Sequence of chain 1.R:
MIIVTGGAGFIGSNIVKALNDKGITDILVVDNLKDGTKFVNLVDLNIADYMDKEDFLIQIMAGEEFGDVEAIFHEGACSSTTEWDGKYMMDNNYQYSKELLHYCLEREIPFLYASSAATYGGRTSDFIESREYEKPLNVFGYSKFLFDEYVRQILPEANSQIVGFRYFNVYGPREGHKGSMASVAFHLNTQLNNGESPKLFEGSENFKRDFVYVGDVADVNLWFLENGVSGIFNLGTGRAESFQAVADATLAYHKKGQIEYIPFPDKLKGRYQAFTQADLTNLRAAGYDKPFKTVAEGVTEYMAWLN

Binding-site contacts:
Ligand atom C6 contacts residue PHE187 of chain 1.R at 3.5 Å (hydrophobic).
Ligand atom O2 contacts residue ADP1 of chain 1.TB at 2.9 Å (h-bond).
Ligand atom O3 contacts residue SER126 of chain 1.R at 2.8 Å (h-bond).
Ligand atom O4 contacts residue SER126 of chain 1.R at 3.1 Å (h-bond).
Ligand atom O2 contacts residue MET228 of chain 1.R at 3.4 Å (h-bond).
Ligand atom C2 contacts residue MET228 of chain 1.R at 3.6 Å (hydrophobic).
Ligand atom O6 contacts residue SER163 of chain 1.R at 2.9 Å (h-bond).
Ligand atom C1 contacts residue THR128 of chain 1.R at 4.2 Å.
Ligand atom O3 contacts residue MET228 of chain 1.R at 3.6 Å.
Ligand atom O5 contacts residue ADP1 of chain 1.TB at 2.3 Å (h-bond).
Ligand atom C2 contacts residue LYS225 of chain 1.R at 3.9 Å.
Ligand atom C6 contacts residue NAP1 of chain 1.SB at 3.0 Å.
Ligand atom O6 contacts residue ALA165 of chain 1.R at 4.1 Å.
Ligand atom O6 contacts residue NAP1 of chain 1.SB at 3.0 Å.
Ligand atom C5 contacts residue NAP1 of chain 1.SB at 3.7 Å.
Ligand atom C4 contacts residue NAP1 of chain 1.SB at 3.6 Å.
Ligand atom C4 contacts residue SER126 of chain 1.R at 3.6 Å.
Ligand atom C6 contacts residue SER163 of chain 1.R at 3.3 Å.
Ligand atom O4 contacts residue NAP1 of chain 1.SB at 3.4 Å (h-bond).
Ligand atom C5 contacts residue ADP1 of chain 1.TB at 3.6 Å.
Ligand atom C2 contacts residue ADP1 of chain 1.TB at 2.5 Å.
Ligand atom C1 contacts residue NAP1 of chain 1.SB at 4.4 Å.
Ligand atom O4 contacts residue PHE187 of chain 1.R at 3.7 Å.
Ligand atom O3 contacts residue LYS225 of chain 1.R at 2.9 Å (salt-bridge).
Ligand atom O6 contacts residue PHE187 of chain 1.R at 4.3 Å.
Ligand atom C5 contacts residue SER126 of chain 1.R at 4.4 Å.
Ligand atom O6 contacts residue ADP1 of chain 1.TB at 4.0 Å.
Ligand atom C5 contacts residue PHE187 of chain 1.R at 4.4 Å (hydrophobic).
Ligand atom O2 contacts residue NAP1 of chain 1.SB at 3.2 Å (h-bond).
Ligand atom C4 contacts residue ADP1 of chain 1.TB at 4.2 Å.
Ligand atom O5 contacts residue NAP1 of chain 1.SB at 3.6 Å.
Ligand atom C3 contacts residue ADP1 of chain 1.TB at 3.8 Å.
Ligand atom C2 contacts residue NAP1 of chain 1.SB at 4.3 Å.
Ligand atom C4 contacts residue LYS225 of chain 1.R at 4.1 Å.
Ligand atom C1 contacts residue ADP1 of chain 1.TB at 1.4 Å.
Ligand atom C5 contacts residue THR128 of chain 1.R at 4.0 Å.
Ligand atom C3 contacts residue LYS225 of chain 1.R at 3.8 Å.
Ligand atom O2 contacts residue LYS225 of chain 1.R at 3.2 Å (salt-bridge).
Ligand atom C3 contacts residue MET228 of chain 1.R at 4.0 Å (hydrophobic).
Ligand atom C3 contacts residue SER126 of chain 1.R at 3.0 Å.

The protein below binds the small molecule below.
Small molecule (SMILES): OC[C@H]1O[C@@H](O)[C@@H](O)[C@@H](O)[C@@H]1O